A protein and the small-molecule ligand that binds it are described below.
Small molecule (SMILES): CC(=O)N[C@H]1[C@H](O[C@@H]2[C@@H](O)[C@@H](O)O[C@H](CO)[C@@H]2O)O[C@H](CO)[C@@H](O[C@@H]2O[C@@H](C)[C@@H](O)[C@@H](O)[C@@H]2O)[C@@H]1O[C@@H]1O[C@H](CO)[C@H](O)[C@H](O)[C@H]1O

Sequence of chain 1.A:
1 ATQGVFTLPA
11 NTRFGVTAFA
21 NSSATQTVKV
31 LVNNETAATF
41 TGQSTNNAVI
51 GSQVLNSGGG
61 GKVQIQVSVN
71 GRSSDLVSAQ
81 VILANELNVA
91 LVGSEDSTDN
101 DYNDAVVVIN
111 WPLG

Sequence of chain 1.B:
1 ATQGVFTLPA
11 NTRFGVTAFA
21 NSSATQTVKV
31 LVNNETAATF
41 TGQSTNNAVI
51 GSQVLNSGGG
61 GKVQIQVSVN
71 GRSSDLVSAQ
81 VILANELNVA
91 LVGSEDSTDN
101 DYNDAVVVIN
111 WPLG

Binding-site contacts:
Ligand atom O3 contacts residue ASP104 of chain 1.B at 3.1 Å (salt-bridge).
Ligand atom O2 contacts residue ASP104 of chain 1.B at 3.1 Å (salt-bridge).
Ligand atom O6 contacts residue ALA24 of chain 1.B at 3.7 Å.
Ligand atom O5 contacts residue SER23 of chain 1.B at 2.9 Å (h-bond).
Ligand atom O2 contacts residue ASP99 of chain 1.B at 3.6 Å.
Ligand atom O4 contacts residue CA1 of chain 1.L at 2.5 Å.
Ligand atom C6 contacts residue ASP99 of chain 1.B at 3.6 Å.
Ligand atom O3 contacts residue ASP101 of chain 1.B at 3.0 Å (salt-bridge).
Ligand atom O2 contacts residue GLU95 of chain 1.B at 3.5 Å (salt-bridge).
Ligand atom O2 contacts residue ASP96 of chain 1.B at 2.5 Å (salt-bridge).
Ligand atom O3 contacts residue CA1 of chain 1.K at 2.4 Å.
Ligand atom O3 contacts residue ASP99 of chain 1.B at 2.5 Å (salt-bridge).
Ligand atom C2 contacts residue ASP104 of chain 1.B at 3.2 Å.
Ligand atom C5 contacts residue SER97 of chain 1.B at 3.8 Å.
Ligand atom C5 contacts residue SER23 of chain 1.B at 3.8 Å.
Ligand atom C6 contacts residue GLY114 of chain 1.A at 3.6 Å.
Ligand atom C3 contacts residue CA1 of chain 1.K at 3.4 Å.
Ligand atom O3 contacts residue CA1 of chain 1.L at 2.6 Å.
Ligand atom C6 contacts residue ASP96 of chain 1.B at 3.3 Å.
Ligand atom C2 contacts residue CA1 of chain 1.K at 3.3 Å.
Ligand atom C1 contacts residue ASP96 of chain 1.B at 3.7 Å.
Ligand atom O2 contacts residue SER97 of chain 1.B at 3.4 Å.
Ligand atom C2 contacts residue ASP96 of chain 1.B at 3.4 Å.
Ligand atom C2 contacts residue SER22 of chain 1.B at 3.6 Å.
Ligand atom C4 contacts residue CA1 of chain 1.L at 3.4 Å.
Ligand atom C1 contacts residue SER22 of chain 1.B at 3.3 Å.
Ligand atom O2 contacts residue CA1 of chain 1.K at 2.5 Å.
Ligand atom O4 contacts residue GLY114 of chain 1.A at 2.5 Å (h-bond).
Ligand atom C3 contacts residue ASP104 of chain 1.B at 3.7 Å.
Ligand atom C4 contacts residue SER23 of chain 1.B at 3.4 Å.
Ligand atom C4 contacts residue GLY114 of chain 1.A at 3.3 Å.
Ligand atom O4 contacts residue ASN21 of chain 1.B at 3.1 Å (h-bond).
Ligand atom C3 contacts residue CA1 of chain 1.L at 3.4 Å.
Ligand atom O6 contacts residue ASP99 of chain 1.B at 3.7 Å.
Ligand atom O5 contacts residue SER22 of chain 1.B at 3.4 Å (h-bond).
Ligand atom C3 contacts residue ASP99 of chain 1.B at 3.2 Å.
Ligand atom C6 contacts residue SER23 of chain 1.B at 3.7 Å.
Ligand atom O4 contacts residue SER22 of chain 1.B at 3.4 Å.
Ligand atom C2 contacts residue CA1 of chain 1.L at 3.8 Å.
Ligand atom C1 contacts residue SER23 of chain 1.B at 3.8 Å.